Binding-site contacts:
Ligand atom C8 contacts residue PHE90 of chain 1.E at 4.4 Å (hydrophobic).
Ligand atom C4 contacts residue ASN67 of chain 1.E at 4.2 Å.
Ligand atom C3 contacts residue ASN67 of chain 1.E at 3.6 Å.
Ligand atom O5 contacts residue ASN67 of chain 1.E at 2.4 Å (h-bond).
Ligand atom O7 contacts residue MET118 of chain 1.E at 3.5 Å.
Ligand atom C5 contacts residue ASN67 of chain 1.E at 3.7 Å.
Ligand atom O3 contacts residue ASN67 of chain 1.E at 3.8 Å.
Ligand atom C2 contacts residue ASN67 of chain 1.E at 2.4 Å.
Ligand atom C8 contacts residue MET118 of chain 1.E at 4.1 Å (hydrophobic).
Ligand atom C8 contacts residue ASN67 of chain 1.E at 3.6 Å.
Ligand atom C7 contacts residue ASN67 of chain 1.E at 3.8 Å.
Ligand atom C7 contacts residue MET118 of chain 1.E at 3.8 Å (hydrophobic).
Ligand atom O7 contacts residue ASN67 of chain 1.E at 4.5 Å.
Ligand atom C1 contacts residue ASN67 of chain 1.E at 1.4 Å.
Ligand atom N2 contacts residue ASN67 of chain 1.E at 3.3 Å (h-bond).
Ligand atom O7 contacts residue ARG89 of chain 1.E at 4.2 Å.

A small-molecule ligand and the protein it binds are described below.
Small molecule (SMILES): CC(=O)N[C@@H]1[C@@H](O)[C@H](O)[C@@H](CO)O[C@H]1O

Sequence of chain 1.E:
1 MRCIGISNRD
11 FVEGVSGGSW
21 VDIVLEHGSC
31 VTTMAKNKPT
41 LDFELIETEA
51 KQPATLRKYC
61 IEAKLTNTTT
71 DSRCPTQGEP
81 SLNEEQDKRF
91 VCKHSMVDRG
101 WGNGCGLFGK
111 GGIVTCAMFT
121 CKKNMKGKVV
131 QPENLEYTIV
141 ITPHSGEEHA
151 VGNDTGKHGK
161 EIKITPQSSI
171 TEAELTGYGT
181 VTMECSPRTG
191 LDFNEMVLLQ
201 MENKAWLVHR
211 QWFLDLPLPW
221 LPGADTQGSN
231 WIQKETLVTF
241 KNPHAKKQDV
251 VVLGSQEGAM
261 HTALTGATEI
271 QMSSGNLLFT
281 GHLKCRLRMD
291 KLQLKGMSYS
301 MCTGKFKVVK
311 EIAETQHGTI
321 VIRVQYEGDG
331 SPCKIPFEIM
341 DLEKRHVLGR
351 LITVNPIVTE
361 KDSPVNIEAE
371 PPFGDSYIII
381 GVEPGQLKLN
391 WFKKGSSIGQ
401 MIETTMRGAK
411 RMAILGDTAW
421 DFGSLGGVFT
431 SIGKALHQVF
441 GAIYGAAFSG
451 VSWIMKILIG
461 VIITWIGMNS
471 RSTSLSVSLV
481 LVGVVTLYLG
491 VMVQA